A protein and the small-molecule ligand that binds it are described below.
Small molecule (SMILES): Cc1cn([C@H]2C[C@H](O[P](=O)(O)OC[C@H]3O[C@@H](n4ccc(N)nc4=O)C[C@@H]3O[P](=O)(O)OC[C@H]3O[C@@H](n4cnc5c(=O)nc(N)[nH]c54)C[C@@H]3O[P](=O)(O)OC[C@H]3O[C@@H](n4cnc5c(=O)nc(N)[nH]c54)C[C@@H]3O)[C@@H](CO[P](=O)(O)O[C@H]3C[C@H](n4cnc5c(=O)nc(N)[nH]c54)O[C@@H]3COP(=O)(O)O)O2)c(=O)[nH]c1=O

Sequence of chain 1.A:
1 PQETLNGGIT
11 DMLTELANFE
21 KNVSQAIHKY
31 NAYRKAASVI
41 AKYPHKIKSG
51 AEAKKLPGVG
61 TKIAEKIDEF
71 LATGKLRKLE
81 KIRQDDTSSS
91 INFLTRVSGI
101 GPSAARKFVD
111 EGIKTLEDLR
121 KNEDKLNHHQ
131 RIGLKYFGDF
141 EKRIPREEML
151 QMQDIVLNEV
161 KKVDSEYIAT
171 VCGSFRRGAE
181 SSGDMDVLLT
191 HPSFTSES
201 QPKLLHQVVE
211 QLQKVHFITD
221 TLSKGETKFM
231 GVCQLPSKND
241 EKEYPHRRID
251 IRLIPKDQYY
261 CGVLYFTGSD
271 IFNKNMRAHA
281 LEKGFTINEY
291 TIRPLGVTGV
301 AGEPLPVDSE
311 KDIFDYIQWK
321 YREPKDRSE

Binding-site contacts:
Ligand atom C3' contacts residue GLY60 of chain 1.A at 3.7 Å.
Ligand atom O3' contacts residue LYS62 of chain 1.A at 4.0 Å.
Ligand atom P contacts residue NA1 of chain 1.F at 3.4 Å.
Ligand atom P contacts residue LYS62 of chain 1.A at 3.5 Å.
Ligand atom OP1 contacts residue LYS62 of chain 1.A at 2.6 Å (salt-bridge).
Ligand atom OP2 contacts residue VAL59 of chain 1.A at 3.9 Å.
Ligand atom O3' contacts residue VAL59 of chain 1.A at 3.9 Å.
Ligand atom OP1 contacts residue LEU56 of chain 1.A at 3.7 Å.
Ligand atom N3 contacts residue ALA32 of chain 1.A at 3.6 Å.
Ligand atom P contacts residue LYS62 of chain 1.A at 3.7 Å.
Ligand atom OP1 contacts residue VAL59 of chain 1.A at 3.8 Å.
Ligand atom C5' contacts residue TYR33 of chain 1.A at 3.4 Å (hydrophobic).
Ligand atom OP2 contacts residue LYS62 of chain 1.A at 3.1 Å (salt-bridge).
Ligand atom OP1 contacts residue NA1 of chain 1.F at 2.8 Å (h-bond).
Ligand atom OP2 contacts residue NA1 of chain 1.F at 3.1 Å (h-bond).
Ligand atom OP3 contacts residue LYS29 of chain 1.A at 3.1 Å (salt-bridge).
Ligand atom C4' contacts residue GLY60 of chain 1.A at 4.0 Å.
Ligand atom OP1 contacts residue PRO57 of chain 1.A at 3.8 Å.
Ligand atom C5' contacts residue GLY58 of chain 1.A at 3.3 Å.
Ligand atom OP1 contacts residue THR61 of chain 1.A at 3.7 Å.
Ligand atom C5 contacts residue LYS29 of chain 1.A at 3.8 Å.
Ligand atom P contacts residue ILE63 of chain 1.A at 3.9 Å.
Ligand atom P contacts residue GLY60 of chain 1.A at 3.7 Å.
Ligand atom N7 contacts residue LYS29 of chain 1.A at 3.5 Å.
Ligand atom OP1 contacts residue GLY60 of chain 1.A at 3.1 Å (h-bond).
Ligand atom C8 contacts residue LYS29 of chain 1.A at 3.6 Å.
Ligand atom C4' contacts residue GLY58 of chain 1.A at 3.4 Å.
Ligand atom OP1 contacts residue GLY58 of chain 1.A at 3.0 Å (h-bond).
Ligand atom OP2 contacts residue LYS62 of chain 1.A at 3.3 Å.
Ligand atom OP2 contacts residue GLY60 of chain 1.A at 3.7 Å.
Ligand atom O3' contacts residue GLY58 of chain 1.A at 3.5 Å.
Ligand atom C5' contacts residue GLY60 of chain 1.A at 3.3 Å.
Ligand atom OP1 contacts residue ILE63 of chain 1.A at 2.7 Å (h-bond).
Ligand atom C3' contacts residue LYS62 of chain 1.A at 3.8 Å.
Ligand atom P contacts residue LYS29 of chain 1.A at 3.9 Å.
Ligand atom O5' contacts residue LYS29 of chain 1.A at 3.6 Å.
Ligand atom OP1 contacts residue LYS62 of chain 1.A at 3.4 Å (salt-bridge).
Ligand atom O3' contacts residue ILE63 of chain 1.A at 3.8 Å.
Ligand atom OP2 contacts residue THR61 of chain 1.A at 3.7 Å.
Ligand atom O5' contacts residue GLY60 of chain 1.A at 3.2 Å (h-bond).